The protein below binds the small molecule below.
Small molecule (SMILES): Oc1c(Cl)c(Cl)c(Cl)c(Cl)c1Cl

Binding-site contacts:
Ligand atom C5 contacts residue VAL59 of chain 1.B at 3.5 Å (hydrophobic).
Ligand atom CL1 contacts residue THR56 of chain 1.B at 1.2 Å.
Ligand atom C6 contacts residue HEM1 of chain 1.N at 2.9 Å.
Ligand atom CL3 contacts residue VAL59 of chain 1.B at 3.1 Å.
Ligand atom CL3 contacts residue HEM1 of chain 1.N at 4.0 Å.
Ligand atom CL2 contacts residue PHE60 of chain 1.B at 3.5 Å.
Ligand atom C5 contacts residue HEM1 of chain 1.N at 3.4 Å.
Ligand atom C1 contacts residue THR56 of chain 1.B at 3.9 Å.
Ligand atom CL2 contacts residue PHE21 of chain 1.B at 2.7 Å.
Ligand atom O1 contacts residue HEM1 of chain 1.N at 3.7 Å.
Ligand atom C5 contacts residue PHE35 of chain 1.B at 3.4 Å (hydrophobic).
Ligand atom C1 contacts residue TYR38 of chain 1.B at 3.7 Å (hydrophobic).
Ligand atom CL1 contacts residue PHE21 of chain 1.B at 3.9 Å.
Ligand atom C3 contacts residue PHE21 of chain 1.B at 3.2 Å (hydrophobic).
Ligand atom C2 contacts residue HIS55 of chain 1.B at 3.8 Å.
Ligand atom CL2 contacts residue THR56 of chain 1.B at 3.2 Å.
Ligand atom C5 contacts residue PHE21 of chain 1.B at 3.7 Å (hydrophobic).
Ligand atom CL4 contacts residue HEM1 of chain 1.N at 2.5 Å.
Ligand atom C4 contacts residue VAL59 of chain 1.B at 3.1 Å (hydrophobic).
Ligand atom O1 contacts residue HIS55 of chain 1.B at 2.9 Å.
Ligand atom CL3 contacts residue PHE21 of chain 1.B at 3.0 Å.
Ligand atom C3 contacts residue VAL59 of chain 1.B at 3.4 Å (hydrophobic).
Ligand atom O1 contacts residue THR56 of chain 1.B at 3.8 Å.
Ligand atom C3 contacts residue THR56 of chain 1.B at 3.4 Å.
Ligand atom O1 contacts residue TYR38 of chain 1.B at 2.5 Å (h-bond).
Ligand atom CL5 contacts residue PHE35 of chain 1.B at 3.1 Å.
Ligand atom CL5 contacts residue HIS55 of chain 1.B at 4.1 Å.
Ligand atom C1 contacts residue HIS55 of chain 1.B at 3.5 Å.
Ligand atom CL1 contacts residue PHE52 of chain 1.B at 3.2 Å.
Ligand atom C1 contacts residue HEM1 of chain 1.N at 3.8 Å.
Ligand atom CL1 contacts residue HIS55 of chain 1.B at 3.6 Å.
Ligand atom C2 contacts residue PHE21 of chain 1.B at 3.7 Å (hydrophobic).
Ligand atom C2 contacts residue VAL59 of chain 1.B at 4.0 Å (hydrophobic).
Ligand atom C4 contacts residue PHE21 of chain 1.B at 3.1 Å (hydrophobic).
Ligand atom CL2 contacts residue VAL59 of chain 1.B at 3.7 Å.
Ligand atom CL4 contacts residue PHE35 of chain 1.B at 3.0 Å.
Ligand atom C1 contacts residue PHE21 of chain 1.B at 4.1 Å (hydrophobic).
Ligand atom C6 contacts residue PHE35 of chain 1.B at 3.5 Å (hydrophobic).
Ligand atom CL5 contacts residue HEM1 of chain 1.N at 2.0 Å.
Ligand atom C2 contacts residue THR56 of chain 1.B at 2.8 Å.

Sequence of chain 1.B:
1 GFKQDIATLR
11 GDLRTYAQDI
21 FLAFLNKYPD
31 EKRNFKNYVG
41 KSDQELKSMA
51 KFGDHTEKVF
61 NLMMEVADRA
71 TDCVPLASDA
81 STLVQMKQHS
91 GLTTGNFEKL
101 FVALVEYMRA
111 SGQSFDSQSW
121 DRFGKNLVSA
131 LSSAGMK